This protein binds this small molecule.
Small molecule (SMILES): CCN[C@H]1[C@H](O[C@H]2[C@H](O)[C@@H](NC(C)=O)CO[C@@H]2CO)O[C@H](CO)[C@@H](O)[C@@H]1O

Binding-site contacts:
Ligand atom O5 contacts residue THR44 of chain 1.A at 3.9 Å.
Ligand atom O5 contacts residue ALA45 of chain 1.A at 3.7 Å.
Ligand atom C5 contacts residue ASN42 of chain 1.A at 3.6 Å.
Ligand atom C6 contacts residue THR44 of chain 1.A at 3.8 Å.
Ligand atom N2 contacts residue ASN42 of chain 1.A at 2.9 Å (h-bond).
Ligand atom C1 contacts residue ASN42 of chain 1.A at 1.4 Å.
Ligand atom O6 contacts residue PRO297 of chain 1.A at 4.1 Å.
Ligand atom O7 contacts residue ASN42 of chain 1.A at 4.3 Å.
Ligand atom O6 contacts residue ILE48 of chain 1.A at 3.5 Å.
Ligand atom O6 contacts residue PRO298 of chain 1.A at 4.5 Å.
Ligand atom C8 contacts residue PRO286 of chain 1.A at 4.3 Å (hydrophobic).
Ligand atom C2 contacts residue ASN42 of chain 1.A at 2.4 Å.
Ligand atom C5 contacts residue THR44 of chain 1.A at 3.7 Å.
Ligand atom C8 contacts residue ASN42 of chain 1.A at 3.7 Å.
Ligand atom C1 contacts residue THR44 of chain 1.A at 4.0 Å.
Ligand atom C6 contacts residue ILE48 of chain 1.A at 3.4 Å (hydrophobic).
Ligand atom O5 contacts residue ASN42 of chain 1.A at 2.3 Å (h-bond).
Ligand atom C4 contacts residue ASN42 of chain 1.A at 4.2 Å.
Ligand atom C3 contacts residue ASN42 of chain 1.A at 3.7 Å.
Ligand atom C7 contacts residue ASN42 of chain 1.A at 3.5 Å.
Ligand atom C1 contacts residue ALA45 of chain 1.A at 4.3 Å (hydrophobic).

Sequence of chain 1.A:
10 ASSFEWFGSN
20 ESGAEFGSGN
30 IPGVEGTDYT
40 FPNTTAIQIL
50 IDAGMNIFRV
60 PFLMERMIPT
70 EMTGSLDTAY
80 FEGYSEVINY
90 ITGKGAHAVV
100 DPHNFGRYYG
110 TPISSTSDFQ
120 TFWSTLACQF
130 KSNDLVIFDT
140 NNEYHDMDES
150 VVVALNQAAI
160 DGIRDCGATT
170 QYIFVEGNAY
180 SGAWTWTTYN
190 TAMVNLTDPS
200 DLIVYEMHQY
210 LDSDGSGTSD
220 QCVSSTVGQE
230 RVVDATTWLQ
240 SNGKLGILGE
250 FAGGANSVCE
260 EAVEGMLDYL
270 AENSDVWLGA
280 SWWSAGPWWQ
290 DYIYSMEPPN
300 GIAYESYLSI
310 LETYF